Sequence of chain 2.A:
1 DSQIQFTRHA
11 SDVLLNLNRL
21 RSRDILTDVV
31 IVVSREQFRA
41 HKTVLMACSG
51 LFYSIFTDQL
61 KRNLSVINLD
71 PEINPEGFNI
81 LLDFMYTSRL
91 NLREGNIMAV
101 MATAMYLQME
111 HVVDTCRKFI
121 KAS

Sequence of chain 1.A:
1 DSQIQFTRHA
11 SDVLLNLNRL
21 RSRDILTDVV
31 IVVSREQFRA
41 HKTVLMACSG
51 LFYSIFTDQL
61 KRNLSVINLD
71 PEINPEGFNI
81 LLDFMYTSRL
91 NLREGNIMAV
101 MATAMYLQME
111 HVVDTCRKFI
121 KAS

A small-molecule ligand and the protein it binds are described below.
Small molecule (SMILES): CC(=O)Nc1cc(Nc2cc(NC3CC3)n3ncc(C#N)c3n2)ccc1N1CC[C@@H](N(C)C)C1

Binding-site contacts:
Ligand atom N5 contacts residue ARG19 of chain 2.A at 2.9 Å (salt-bridge).
Ligand atom C19 contacts residue ASN16 of chain 2.A at 3.5 Å.
Ligand atom C16 contacts residue ASN16 of chain 2.A at 4.0 Å.
Ligand atom C16 contacts residue MET46 of chain 1.A at 3.8 Å (hydrophobic).
Ligand atom C20 contacts residue ARG23 of chain 2.A at 3.9 Å.
Ligand atom O contacts residue GLY50 of chain 1.A at 3.9 Å.
Ligand atom C20 contacts residue ARG19 of chain 2.A at 3.5 Å.
Ligand atom N4 contacts residue ASN16 of chain 2.A at 3.9 Å.
Ligand atom C12 contacts residue GLU110 of chain 1.A at 3.8 Å.
Ligand atom N6 contacts residue MET46 of chain 1.A at 3.5 Å (h-bond).
Ligand atom N4 contacts residue MET46 of chain 1.A at 4.0 Å.
Ligand atom C19 contacts residue TYR53 of chain 1.A at 4.0 Å (hydrophobic).
Ligand atom O contacts residue SER54 of chain 1.A at 3.4 Å (h-bond).
Ligand atom O contacts residue TYR53 of chain 1.A at 3.1 Å.
Ligand atom N8 contacts residue ASN16 of chain 2.A at 3.6 Å.
Ligand atom C contacts residue SER54 of chain 1.A at 3.4 Å.
Ligand atom N4 contacts residue TYR53 of chain 1.A at 3.4 Å.
Ligand atom C17 contacts residue ARG19 of chain 2.A at 3.6 Å.
Ligand atom N6 contacts residue ASN16 of chain 2.A at 3.5 Å.
Ligand atom C14 contacts residue ARG19 of chain 2.A at 3.4 Å.
Ligand atom N7 contacts residue ARG23 of chain 2.A at 3.2 Å (salt-bridge).
Ligand atom N6 contacts residue TYR53 of chain 1.A at 3.7 Å.
Ligand atom C contacts residue GLN108 of chain 1.A at 3.3 Å.
Ligand atom C17 contacts residue TYR53 of chain 1.A at 3.4 Å (hydrophobic).
Ligand atom C22 contacts residue SER49 of chain 1.A at 3.5 Å.
Ligand atom N8 contacts residue MET46 of chain 1.A at 2.9 Å (h-bond).
Ligand atom C16 contacts residue TYR53 of chain 1.A at 3.7 Å (hydrophobic).
Ligand atom C22 contacts residue MET46 of chain 1.A at 3.8 Å (hydrophobic).
Ligand atom C18 contacts residue TYR53 of chain 1.A at 3.5 Å (hydrophobic).
Ligand atom C22 contacts residue ALA47 of chain 1.A at 3.5 Å (hydrophobic).
Ligand atom C19 contacts residue LEU20 of chain 2.A at 3.6 Å (hydrophobic).
Ligand atom N7 contacts residue ARG19 of chain 2.A at 3.6 Å.
Ligand atom N8 contacts residue ALA47 of chain 1.A at 4.0 Å.
Ligand atom C1 contacts residue SER54 of chain 1.A at 3.8 Å.
Ligand atom C21 contacts residue MET46 of chain 1.A at 3.5 Å (hydrophobic).
Ligand atom C22 contacts residue CYS48 of chain 1.A at 3.4 Å (hydrophobic).
Ligand atom N5 contacts residue TYR53 of chain 1.A at 3.7 Å.
Ligand atom N3 contacts residue ARG19 of chain 2.A at 3.4 Å (salt-bridge).
Ligand atom C20 contacts residue TYR53 of chain 1.A at 3.9 Å (hydrophobic).
Ligand atom C18 contacts residue ARG19 of chain 2.A at 3.9 Å.